Sequence of chain 1.A:
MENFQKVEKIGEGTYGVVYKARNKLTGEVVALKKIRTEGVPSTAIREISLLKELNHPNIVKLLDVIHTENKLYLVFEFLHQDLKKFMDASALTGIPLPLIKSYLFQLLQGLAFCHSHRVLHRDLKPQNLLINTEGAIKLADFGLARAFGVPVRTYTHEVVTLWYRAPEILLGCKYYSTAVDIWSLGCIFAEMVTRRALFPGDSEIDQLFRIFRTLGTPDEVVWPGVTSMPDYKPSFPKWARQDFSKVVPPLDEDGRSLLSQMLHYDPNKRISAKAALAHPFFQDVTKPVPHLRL

This small molecule binds to this protein.
Small molecule (SMILES): Nc1nc(Nc2ccc(S(N)(=O)=O)cc2)sc1C(=O)c1ccccc1[N+](=O)[O-]

Binding-site contacts:
Ligand atom O26 contacts residue PHE88 of chain 1.A at 3.6 Å.
Ligand atom O23 contacts residue GLN93 of chain 1.A at 3.4 Å.
Ligand atom S28 contacts residue LYS97 of chain 1.A at 3.8 Å.
Ligand atom C18 contacts residue ASP94 of chain 1.A at 3.4 Å.
Ligand atom C06 contacts residue LEU142 of chain 1.A at 3.4 Å (hydrophobic).
Ligand atom C20 contacts residue HIS92 of chain 1.A at 3.1 Å.
Ligand atom O23 contacts residue ASP94 of chain 1.A at 3.0 Å (salt-bridge).
Ligand atom C13 contacts residue ASP153 of chain 1.A at 3.6 Å.
Ligand atom C07 contacts residue LEU142 of chain 1.A at 3.2 Å (hydrophobic).
Ligand atom N03 contacts residue LEU142 of chain 1.A at 3.5 Å.
Ligand atom N04 contacts residue ASP94 of chain 1.A at 3.1 Å (salt-bridge).
Ligand atom N02 contacts residue LEU91 of chain 1.A at 2.9 Å (h-bond).
Ligand atom N03 contacts residue PHE88 of chain 1.A at 3.8 Å.
Ligand atom N05 contacts residue VAL26 of chain 1.A at 3.7 Å.
Ligand atom C15 contacts residue ASN140 of chain 1.A at 3.5 Å.
Ligand atom O25 contacts residue PHE88 of chain 1.A at 3.4 Å.
Ligand atom C13 contacts residue VAL26 of chain 1.A at 3.7 Å (hydrophobic).
Ligand atom C06 contacts residue ALA39 of chain 1.A at 3.7 Å (hydrophobic).
Ligand atom N01 contacts residue ALA39 of chain 1.A at 3.7 Å.
Ligand atom C14 contacts residue ASN140 of chain 1.A at 3.7 Å.
Ligand atom O23 contacts residue LYS97 of chain 1.A at 3.2 Å.
Ligand atom N01 contacts residue LEU91 of chain 1.A at 3.4 Å (h-bond).
Ligand atom N03 contacts residue VAL72 of chain 1.A at 3.6 Å.
Ligand atom C21 contacts residue HIS92 of chain 1.A at 3.6 Å.
Ligand atom S28 contacts residue ASP94 of chain 1.A at 3.8 Å.
Ligand atom C08 contacts residue LEU91 of chain 1.A at 3.6 Å (hydrophobic).
Ligand atom C09 contacts residue LEU91 of chain 1.A at 3.3 Å (hydrophobic).
Ligand atom C07 contacts residue ALA39 of chain 1.A at 3.4 Å (hydrophobic).
Ligand atom O25 contacts residue LYS41 of chain 1.A at 3.2 Å.
Ligand atom C14 contacts residue ASP153 of chain 1.A at 3.5 Å.
Ligand atom N02 contacts residue PHE90 of chain 1.A at 3.6 Å.
Ligand atom C15 contacts residue GLN139 of chain 1.A at 3.7 Å.
Ligand atom N02 contacts residue ILE18 of chain 1.A at 3.8 Å.
Ligand atom N03 contacts residue ALA39 of chain 1.A at 3.5 Å.
Ligand atom N03 contacts residue GLU89 of chain 1.A at 2.9 Å (salt-bridge).
Ligand atom N01 contacts residue LEU142 of chain 1.A at 3.6 Å.
Ligand atom O24 contacts residue LYS97 of chain 1.A at 3.2 Å (salt-bridge).
Ligand atom O26 contacts residue ALA39 of chain 1.A at 3.7 Å.
Ligand atom C21 contacts residue LEU91 of chain 1.A at 3.1 Å (hydrophobic).
Ligand atom O26 contacts residue VAL26 of chain 1.A at 3.1 Å.